The small molecule below binds the protein below.
Small molecule (SMILES): Nc1ncnc2c1ncn2[C@@H]1O[C@H](COO[C@@H]2C[C@@H](CO[P](=O)(O)O[C@H]3[C@@H](O)[C@H](n4cnc5c(N)ncnc54)O[C@@H]3COP(=O)=O)O[C@H]2n2ccc(=O)[nH]c2=O)[C@@H](OOP(O)OC[C@H]2O[C@@H](n3ccc(=O)[nH]c3=O)[C@H](O)[C@@H]2O)[C@H]1O.Op1oo1

Binding-site contacts:
Ligand atom C2 contacts residue TRP47 of chain 11.D at 4.2 Å (hydrophobic).
Ligand atom O4' contacts residue LYS143 of chain 11.D at 4.1 Å.
Ligand atom O4' contacts residue TRP47 of chain 11.D at 4.1 Å.
Ligand atom OP2 contacts residue GLY49 of chain 11.E at 4.2 Å.
Ligand atom N1 contacts residue TRP47 of chain 11.D at 4.3 Å.
Ligand atom OP2 contacts residue VAL178 of chain 11.E at 4.5 Å.
Ligand atom C5' contacts residue VAL178 of chain 11.E at 4.5 Å (hydrophobic).
Ligand atom C6 contacts residue THR48 of chain 11.D at 4.2 Å.
Ligand atom C8 contacts residue TRP47 of chain 11.D at 3.8 Å (hydrophobic).
Ligand atom C4 contacts residue TRP47 of chain 11.D at 3.9 Å (hydrophobic).
Ligand atom N3 contacts residue TRP47 of chain 11.D at 4.1 Å.
Ligand atom N6 contacts residue THR48 of chain 11.D at 3.3 Å (h-bond).
Ligand atom C6 contacts residue TRP47 of chain 11.D at 3.9 Å (hydrophobic).
Ligand atom N6 contacts residue TYR50 of chain 11.D at 4.2 Å.
Ligand atom C1' contacts residue TRP47 of chain 11.D at 4.3 Å (hydrophobic).
Ligand atom N7 contacts residue TRP47 of chain 11.D at 3.7 Å.
Ligand atom C5 contacts residue TRP47 of chain 11.D at 3.8 Å (hydrophobic).
Ligand atom N6 contacts residue TRP47 of chain 11.D at 3.8 Å.
Ligand atom N1 contacts residue THR48 of chain 11.D at 4.0 Å.
Ligand atom N9 contacts residue TRP47 of chain 11.D at 3.9 Å.

Sequence of chain 11.E:
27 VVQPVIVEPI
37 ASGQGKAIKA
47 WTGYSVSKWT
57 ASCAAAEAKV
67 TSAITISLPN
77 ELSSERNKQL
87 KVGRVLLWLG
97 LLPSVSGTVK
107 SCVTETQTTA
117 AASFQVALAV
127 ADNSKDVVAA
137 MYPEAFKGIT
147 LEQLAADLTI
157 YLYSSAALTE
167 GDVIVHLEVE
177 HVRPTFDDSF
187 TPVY

Sequence of chain 11.D:
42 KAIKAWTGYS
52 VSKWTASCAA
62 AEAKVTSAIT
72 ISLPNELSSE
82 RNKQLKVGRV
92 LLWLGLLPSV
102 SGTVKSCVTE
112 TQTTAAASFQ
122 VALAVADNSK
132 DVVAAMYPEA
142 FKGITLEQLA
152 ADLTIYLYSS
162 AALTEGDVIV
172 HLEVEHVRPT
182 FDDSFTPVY